Binding-site contacts:
Ligand atom C7 contacts residue ASN99 of chain 1.D at 3.2 Å.
Ligand atom C2 contacts residue ASN99 of chain 1.D at 2.5 Å.
Ligand atom C1 contacts residue ASN99 of chain 1.D at 1.5 Å.
Ligand atom O7 contacts residue ASN99 of chain 1.D at 3.1 Å (h-bond).
Ligand atom C3 contacts residue ASN99 of chain 1.D at 3.9 Å.
Ligand atom C7 contacts residue GLU100 of chain 1.D at 4.5 Å.
Ligand atom N2 contacts residue ASN99 of chain 1.D at 2.9 Å (h-bond).
Ligand atom N2 contacts residue GLU100 of chain 1.D at 4.1 Å.
Ligand atom C5 contacts residue ASN99 of chain 1.D at 3.8 Å.
Ligand atom C4 contacts residue ASN99 of chain 1.D at 4.3 Å.
Ligand atom O6 contacts residue MET80 of chain 1.D at 4.0 Å.
Ligand atom C8 contacts residue ASN99 of chain 1.D at 3.1 Å.
Ligand atom O5 contacts residue ASN99 of chain 1.D at 2.5 Å (h-bond).
Ligand atom C8 contacts residue GLU100 of chain 1.D at 4.1 Å.

This small molecule binds to this protein.
Small molecule (SMILES): CC(=O)N[C@H]1[C@H](O[C@H]2[C@H](O)[C@@H](NC(C)=O)CO[C@@H]2CO)O[C@H](CO)[C@@H](O)[C@@H]1O

Sequence of chain 1.D:
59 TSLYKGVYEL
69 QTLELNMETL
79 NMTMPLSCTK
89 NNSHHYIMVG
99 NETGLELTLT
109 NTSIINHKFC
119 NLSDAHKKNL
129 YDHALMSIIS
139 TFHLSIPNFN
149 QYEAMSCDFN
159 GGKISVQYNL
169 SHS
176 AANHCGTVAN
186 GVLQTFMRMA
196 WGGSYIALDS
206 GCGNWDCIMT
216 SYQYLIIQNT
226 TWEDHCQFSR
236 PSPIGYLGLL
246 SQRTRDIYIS